Sequence of chain 1.A:
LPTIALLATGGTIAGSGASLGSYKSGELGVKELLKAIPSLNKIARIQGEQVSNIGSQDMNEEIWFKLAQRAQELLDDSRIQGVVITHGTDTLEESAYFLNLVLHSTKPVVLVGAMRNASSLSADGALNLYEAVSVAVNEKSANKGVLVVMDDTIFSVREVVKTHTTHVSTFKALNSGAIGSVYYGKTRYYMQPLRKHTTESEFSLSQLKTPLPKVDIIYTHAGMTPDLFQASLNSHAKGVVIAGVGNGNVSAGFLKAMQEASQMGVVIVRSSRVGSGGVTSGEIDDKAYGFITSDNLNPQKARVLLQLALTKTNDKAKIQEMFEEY

A small-molecule ligand and the protein it binds are described below.
Small molecule (SMILES): N[C@@H](CC(=O)O)C(=O)O

Sequence of chain 2.A:
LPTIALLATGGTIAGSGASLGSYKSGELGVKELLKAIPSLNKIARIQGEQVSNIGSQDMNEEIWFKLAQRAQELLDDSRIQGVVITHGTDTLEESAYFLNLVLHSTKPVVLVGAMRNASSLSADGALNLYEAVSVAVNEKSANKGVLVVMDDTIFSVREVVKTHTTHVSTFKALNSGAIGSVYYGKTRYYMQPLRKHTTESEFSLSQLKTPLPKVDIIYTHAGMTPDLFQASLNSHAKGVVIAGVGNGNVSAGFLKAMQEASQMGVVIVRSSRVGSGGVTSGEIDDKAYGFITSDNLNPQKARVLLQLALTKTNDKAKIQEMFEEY

Binding-site contacts:
Ligand atom O contacts residue GLY15 of chain 1.A at 3.2 Å.
Ligand atom N contacts residue ASP96 of chain 1.A at 2.8 Å (salt-bridge).
Ligand atom CB contacts residue THR16 of chain 1.A at 3.1 Å.
Ligand atom N contacts residue GLU289 of chain 2.A at 2.7 Å (salt-bridge).
Ligand atom OD1 contacts residue ALA120 of chain 1.A at 3.1 Å (h-bond).
Ligand atom N contacts residue ASN255 of chain 2.A at 3.4 Å (h-bond).
Ligand atom OXT contacts residue ASP96 of chain 1.A at 2.9 Å (salt-bridge).
Ligand atom OXT contacts residue SER62 of chain 1.A at 2.6 Å (h-bond).
Ligand atom OD1 contacts residue MET121 of chain 1.A at 3.8 Å.
Ligand atom CG contacts residue THR16 of chain 1.A at 2.8 Å.
Ligand atom OXT contacts residue GLY94 of chain 1.A at 3.3 Å.
Ligand atom CG contacts residue ALA120 of chain 1.A at 3.8 Å (hydrophobic).
Ligand atom C contacts residue SER31 of chain 1.A at 3.6 Å.
Ligand atom CB contacts residue THR95 of chain 1.A at 3.6 Å.
Ligand atom CB contacts residue ASP96 of chain 1.A at 3.3 Å.
Ligand atom O contacts residue GLY61 of chain 1.A at 3.3 Å.
Ligand atom O contacts residue GLY94 of chain 1.A at 3.2 Å.
Ligand atom O contacts residue SER31 of chain 1.A at 2.8 Å (h-bond).
Ligand atom CA contacts residue SER31 of chain 1.A at 3.6 Å.
Ligand atom C contacts residue ASP96 of chain 1.A at 3.9 Å.
Ligand atom CB contacts residue GLU289 of chain 2.A at 3.9 Å.
Ligand atom O contacts residue SER62 of chain 1.A at 2.8 Å (h-bond).
Ligand atom OD2 contacts residue THR95 of chain 1.A at 2.7 Å (h-bond).
Ligand atom OD2 contacts residue ALA120 of chain 1.A at 3.7 Å.
Ligand atom OD2 contacts residue THR16 of chain 1.A at 3.0 Å (h-bond).
Ligand atom CG contacts residue THR95 of chain 1.A at 2.9 Å.
Ligand atom C contacts residue GLY94 of chain 1.A at 3.5 Å.
Ligand atom OD1 contacts residue THR16 of chain 1.A at 3.1 Å (h-bond).
Ligand atom C contacts residue THR95 of chain 1.A at 3.8 Å.
Ligand atom CA contacts residue THR16 of chain 1.A at 3.3 Å.
Ligand atom C contacts residue GLN63 of chain 1.A at 3.6 Å.
Ligand atom OD2 contacts residue GLY94 of chain 1.A at 3.2 Å.
Ligand atom CA contacts residue ASP96 of chain 1.A at 3.7 Å.
Ligand atom O contacts residue THR16 of chain 1.A at 3.8 Å.
Ligand atom N contacts residue GLN63 of chain 1.A at 3.1 Å (h-bond).
Ligand atom OD1 contacts residue THR95 of chain 1.A at 2.6 Å (h-bond).
Ligand atom OXT contacts residue THR95 of chain 1.A at 3.2 Å (h-bond).
Ligand atom C contacts residue SER62 of chain 1.A at 3.5 Å.
Ligand atom O contacts residue GLN63 of chain 1.A at 3.6 Å.
Ligand atom CA contacts residue GLU289 of chain 2.A at 3.5 Å.